This small molecule binds to this protein.
Small molecule (SMILES): CC[C@H](O[P](=O)(O)OC[C@H]1O[C@@H](n2cc(C)c(=O)[nH]c2=O)C[C@@H]1O[P](=O)(O)OC[C@H]1O[C@@H](n2cc(C)c(=O)[nH]c2=O)C[C@@H]1O[P](=O)(O)OC[C@H]1O[C@@H](n2cc(C)c(=O)[nH]c2=O)C[C@@H]1O[P](=O)(O)OC[C@H]1O[C@@H](n2ccc(N)nc2=O)C[C@@H]1O[P](=O)(O)OC[C@H]1O[C@@H](n2cc(C)c(=O)[nH]c2=O)C[C@@H]1O)[C@H](O)CO[P](=O)(O)O[C@H]1C[C@H](n2cc(C)c(=O)[nH]c2=O)O[C@@H]1CO[P](=O)(O)O[C@H]1C[C@H](n2cc(C)c(=O)[nH]c2=O)O[C@@H]1CO[P](=O)(O)O[C@H]1C[C@H](n2cc(C)c(=O)[nH]c2=O)O[C@@H]1CO

Binding-site contacts:
Ligand atom N3 contacts residue DA7 of chain 1.C at 2.7 Å (h-bond).
Ligand atom C3' contacts residue LYS145 of chain 1.A at 3.2 Å.
Ligand atom N4 contacts residue DG2 of chain 1.C at 2.9 Å (h-bond).
Ligand atom O4 contacts residue DA5 of chain 1.C at 3.0 Å (h-bond).
Ligand atom C2' contacts residue ASP177 of chain 1.A at 3.3 Å.
Ligand atom O4' contacts residue TYR55 of chain 1.A at 3.3 Å.
Ligand atom O4 contacts residue DA6 of chain 1.C at 2.9 Å (h-bond).
Ligand atom O2 contacts residue DG2 of chain 1.C at 2.5 Å (h-bond).
Ligand atom O5' contacts residue SER178 of chain 1.A at 3.4 Å (h-bond).
Ligand atom C2 contacts residue GLN56 of chain 1.A at 3.2 Å.
Ligand atom OP1 contacts residue ARG104 of chain 1.A at 2.8 Å (salt-bridge).
Ligand atom C2' contacts residue LYS145 of chain 1.A at 2.5 Å.
Ligand atom C1' contacts residue ASP177 of chain 1.A at 3.3 Å.
Ligand atom N3 contacts residue DA6 of chain 1.C at 2.8 Å (h-bond).
Ligand atom N3 contacts residue DA8 of chain 1.C at 2.7 Å (h-bond).
Ligand atom O4 contacts residue DA3 of chain 1.C at 3.0 Å (h-bond).
Ligand atom N3 contacts residue DA1 of chain 1.C at 2.7 Å (h-bond).
Ligand atom O3' contacts residue LYS145 of chain 1.A at 3.1 Å (salt-bridge).
Ligand atom OP1 contacts residue GLN56 of chain 1.A at 2.8 Å (h-bond).
Ligand atom O2 contacts residue GLN100 of chain 1.A at 3.1 Å (h-bond).
Ligand atom N1 contacts residue GLN56 of chain 1.A at 3.4 Å (h-bond).
Ligand atom C1' contacts residue GLN100 of chain 1.A at 3.4 Å.
Ligand atom N3 contacts residue DA3 of chain 1.C at 2.9 Å (h-bond).
Ligand atom O4 contacts residue DA8 of chain 1.C at 3.2 Å (h-bond).
Ligand atom O2 contacts residue DA8 of chain 1.C at 3.4 Å.
Ligand atom O2 contacts residue DA5 of chain 1.C at 3.0 Å.
Ligand atom O2 contacts residue ARG96 of chain 1.A at 3.3 Å (salt-bridge).
Ligand atom O4 contacts residue DA7 of chain 1.C at 2.9 Å (h-bond).
Ligand atom C4 contacts residue GLN56 of chain 1.A at 3.2 Å.
Ligand atom OP1 contacts residue THR146 of chain 1.A at 2.6 Å (h-bond).
Ligand atom C5 contacts residue GLN56 of chain 1.A at 3.4 Å.
Ligand atom O3' contacts residue ARG104 of chain 1.A at 3.1 Å (salt-bridge).
Ligand atom C1' contacts residue LYS145 of chain 1.A at 1.5 Å.
Ligand atom N3 contacts residue DG2 of chain 1.C at 2.8 Å (h-bond).
Ligand atom N3 contacts residue DA4 of chain 1.C at 2.8 Å (h-bond).
Ligand atom N3 contacts residue DA5 of chain 1.C at 2.9 Å (h-bond).
Ligand atom O4 contacts residue DA4 of chain 1.C at 3.1 Å (h-bond).
Ligand atom OP2 contacts residue LYS145 of chain 1.A at 2.8 Å (salt-bridge).
Ligand atom O4 contacts residue DA1 of chain 1.C at 2.7 Å (h-bond).
Ligand atom N3 contacts residue GLN56 of chain 1.A at 3.0 Å (h-bond).

Sequence of chain 1.A:
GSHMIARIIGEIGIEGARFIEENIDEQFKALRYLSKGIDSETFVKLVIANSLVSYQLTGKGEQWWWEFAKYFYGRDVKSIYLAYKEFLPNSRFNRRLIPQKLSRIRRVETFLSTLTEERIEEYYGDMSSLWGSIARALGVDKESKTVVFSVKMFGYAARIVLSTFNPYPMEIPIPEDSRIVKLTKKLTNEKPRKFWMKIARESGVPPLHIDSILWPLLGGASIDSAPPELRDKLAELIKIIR